Sequence of chain 2.A:
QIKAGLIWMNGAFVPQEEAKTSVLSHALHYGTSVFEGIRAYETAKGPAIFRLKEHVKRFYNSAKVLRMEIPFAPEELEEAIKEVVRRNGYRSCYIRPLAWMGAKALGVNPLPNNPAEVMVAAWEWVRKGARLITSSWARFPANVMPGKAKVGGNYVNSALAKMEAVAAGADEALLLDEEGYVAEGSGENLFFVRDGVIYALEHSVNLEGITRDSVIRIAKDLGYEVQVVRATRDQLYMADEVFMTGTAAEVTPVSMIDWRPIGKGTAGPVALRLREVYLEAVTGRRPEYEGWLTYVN

Sequence of chain 1.C:
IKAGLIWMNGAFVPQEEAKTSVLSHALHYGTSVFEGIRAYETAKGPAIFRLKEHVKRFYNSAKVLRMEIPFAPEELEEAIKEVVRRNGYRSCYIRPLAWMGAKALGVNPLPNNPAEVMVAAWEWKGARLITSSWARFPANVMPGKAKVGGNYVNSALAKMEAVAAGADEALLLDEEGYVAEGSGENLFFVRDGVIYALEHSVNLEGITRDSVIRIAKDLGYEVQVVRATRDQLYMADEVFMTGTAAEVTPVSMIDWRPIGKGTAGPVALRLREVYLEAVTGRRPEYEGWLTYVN

Binding-site contacts:
Ligand atom C4R contacts residue TYR31 of chain 2.A at 3.7 Å (hydrophobic).
Ligand atom C2 contacts residue ALA257 of chain 1.C at 4.4 Å (hydrophobic).
Ligand atom OA contacts residue ALA257 of chain 1.C at 3.3 Å (h-bond).
Ligand atom C6R contacts residue GLY196 of chain 1.C at 3.5 Å.
Ligand atom N1 contacts residue GLY196 of chain 1.C at 3.6 Å (h-bond).
Ligand atom OB contacts residue THR256 of chain 1.C at 3.2 Å (h-bond).
Ligand atom N1 contacts residue GLU197 of chain 1.C at 3.1 Å (salt-bridge).
Ligand atom OA contacts residue ALA258 of chain 1.C at 3.2 Å (h-bond).
Ligand atom C4R contacts residue VAL109 of chain 2.A at 4.4 Å (hydrophobic).
Ligand atom C1R contacts residue GLY196 of chain 1.C at 3.8 Å.
Ligand atom OA contacts residue GLY255 of chain 1.C at 3.5 Å.
Ligand atom C4R contacts residue ARG97 of chain 1.C at 4.3 Å.
Ligand atom C2 contacts residue GLY196 of chain 1.C at 3.7 Å.
Ligand atom OB contacts residue GLY255 of chain 1.C at 3.9 Å.
Ligand atom C contacts residue ALA257 of chain 1.C at 3.3 Å (hydrophobic).
Ligand atom OB contacts residue ALA257 of chain 1.C at 2.6 Å (h-bond).
Ligand atom OA contacts residue THR256 of chain 1.C at 3.6 Å (h-bond).
Ligand atom C5R contacts residue VAL109 of chain 2.A at 4.0 Å (hydrophobic).
Ligand atom C5R contacts residue GLY196 of chain 1.C at 4.3 Å.
Ligand atom OB contacts residue ALA258 of chain 1.C at 4.3 Å.
Ligand atom C contacts residue GLY255 of chain 1.C at 4.0 Å.
Ligand atom OA contacts residue GLY196 of chain 1.C at 3.6 Å (h-bond).
Ligand atom C2 contacts residue GLU197 of chain 1.C at 4.5 Å.
Ligand atom C2R contacts residue TYR95 of chain 1.C at 3.8 Å (hydrophobic).
Ligand atom C2R contacts residue ARG97 of chain 1.C at 4.3 Å.
Ligand atom C3R contacts residue ARG97 of chain 1.C at 3.7 Å.
Ligand atom C3 contacts residue GLY196 of chain 1.C at 3.1 Å.
Ligand atom C4R contacts residue PHE36 of chain 1.C at 4.5 Å (hydrophobic).
Ligand atom C contacts residue ALA258 of chain 1.C at 4.1 Å (hydrophobic).
Ligand atom C5R contacts residue TYR164 of chain 1.C at 4.3 Å (hydrophobic).
Ligand atom C contacts residue THR256 of chain 1.C at 3.6 Å.
Ligand atom C3R contacts residue TYR31 of chain 2.A at 3.6 Å (hydrophobic).
Ligand atom C3R contacts residue TYR95 of chain 1.C at 4.3 Å (hydrophobic).
Ligand atom C contacts residue GLY196 of chain 1.C at 3.8 Å.
Ligand atom C4R contacts residue TYR164 of chain 1.C at 4.5 Å (hydrophobic).

A protein and the small-molecule ligand that binds it are described below.
Small molecule (SMILES): NCC1(CC(=O)O)CCCCC1